Sequence of chain 1.C:
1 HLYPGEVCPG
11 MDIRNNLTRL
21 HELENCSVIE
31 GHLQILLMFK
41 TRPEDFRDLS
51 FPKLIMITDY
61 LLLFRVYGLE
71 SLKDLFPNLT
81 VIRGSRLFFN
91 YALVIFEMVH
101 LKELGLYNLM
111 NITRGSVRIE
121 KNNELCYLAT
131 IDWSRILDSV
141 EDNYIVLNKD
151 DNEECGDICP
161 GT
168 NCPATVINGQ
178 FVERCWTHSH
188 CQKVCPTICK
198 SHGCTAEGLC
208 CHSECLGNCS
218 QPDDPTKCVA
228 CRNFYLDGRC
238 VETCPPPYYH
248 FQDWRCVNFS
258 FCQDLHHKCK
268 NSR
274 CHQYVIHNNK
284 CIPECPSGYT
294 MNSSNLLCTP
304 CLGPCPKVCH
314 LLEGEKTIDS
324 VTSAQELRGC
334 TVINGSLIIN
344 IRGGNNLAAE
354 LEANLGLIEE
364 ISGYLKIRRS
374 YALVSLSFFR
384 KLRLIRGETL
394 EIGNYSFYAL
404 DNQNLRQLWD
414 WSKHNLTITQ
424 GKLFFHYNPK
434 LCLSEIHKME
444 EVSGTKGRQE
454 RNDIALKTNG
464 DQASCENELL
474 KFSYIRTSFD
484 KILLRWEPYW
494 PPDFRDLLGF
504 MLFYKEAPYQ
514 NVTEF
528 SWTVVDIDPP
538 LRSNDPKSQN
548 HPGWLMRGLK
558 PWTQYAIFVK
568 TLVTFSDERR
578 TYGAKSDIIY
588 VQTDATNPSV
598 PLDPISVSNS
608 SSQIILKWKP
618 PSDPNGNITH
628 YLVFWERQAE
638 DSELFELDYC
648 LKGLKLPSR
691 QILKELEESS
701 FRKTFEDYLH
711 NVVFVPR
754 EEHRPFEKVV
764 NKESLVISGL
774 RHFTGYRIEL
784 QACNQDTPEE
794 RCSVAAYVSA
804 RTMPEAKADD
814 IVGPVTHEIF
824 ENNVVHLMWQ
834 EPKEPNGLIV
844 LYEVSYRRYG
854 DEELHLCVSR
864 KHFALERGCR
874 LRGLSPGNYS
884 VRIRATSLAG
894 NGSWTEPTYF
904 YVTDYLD

This protein binds this small molecule.
Small molecule (SMILES): CC(=O)N[C@@H]1[C@@H](O)[C@H](O)[C@@H](CO)O[C@H]1O

Binding-site contacts:
Ligand atom C2 contacts residue ASN418 of chain 1.C at 2.5 Å.
Ligand atom O6 contacts residue ASN418 of chain 1.C at 4.3 Å.
Ligand atom O6 contacts residue LYS416 of chain 1.C at 2.4 Å (salt-bridge).
Ligand atom C7 contacts residue ASN418 of chain 1.C at 3.9 Å.
Ligand atom C4 contacts residue ASN418 of chain 1.C at 4.2 Å.
Ligand atom C5 contacts residue ASN418 of chain 1.C at 3.7 Å.
Ligand atom O5 contacts residue ASN418 of chain 1.C at 2.4 Å (h-bond).
Ligand atom N2 contacts residue ASN418 of chain 1.C at 3.0 Å (h-bond).
Ligand atom C1 contacts residue ASN418 of chain 1.C at 1.4 Å.
Ligand atom C6 contacts residue LYS416 of chain 1.C at 3.7 Å.
Ligand atom O6 contacts residue HIS417 of chain 1.C at 4.4 Å.
Ligand atom C3 contacts residue ASN418 of chain 1.C at 3.8 Å.
Ligand atom O5 contacts residue LYS416 of chain 1.C at 3.6 Å (salt-bridge).
Ligand atom O7 contacts residue ASN418 of chain 1.C at 4.2 Å.
Ligand atom C5 contacts residue LYS416 of chain 1.C at 4.3 Å.